Sequence of chain 1.D:
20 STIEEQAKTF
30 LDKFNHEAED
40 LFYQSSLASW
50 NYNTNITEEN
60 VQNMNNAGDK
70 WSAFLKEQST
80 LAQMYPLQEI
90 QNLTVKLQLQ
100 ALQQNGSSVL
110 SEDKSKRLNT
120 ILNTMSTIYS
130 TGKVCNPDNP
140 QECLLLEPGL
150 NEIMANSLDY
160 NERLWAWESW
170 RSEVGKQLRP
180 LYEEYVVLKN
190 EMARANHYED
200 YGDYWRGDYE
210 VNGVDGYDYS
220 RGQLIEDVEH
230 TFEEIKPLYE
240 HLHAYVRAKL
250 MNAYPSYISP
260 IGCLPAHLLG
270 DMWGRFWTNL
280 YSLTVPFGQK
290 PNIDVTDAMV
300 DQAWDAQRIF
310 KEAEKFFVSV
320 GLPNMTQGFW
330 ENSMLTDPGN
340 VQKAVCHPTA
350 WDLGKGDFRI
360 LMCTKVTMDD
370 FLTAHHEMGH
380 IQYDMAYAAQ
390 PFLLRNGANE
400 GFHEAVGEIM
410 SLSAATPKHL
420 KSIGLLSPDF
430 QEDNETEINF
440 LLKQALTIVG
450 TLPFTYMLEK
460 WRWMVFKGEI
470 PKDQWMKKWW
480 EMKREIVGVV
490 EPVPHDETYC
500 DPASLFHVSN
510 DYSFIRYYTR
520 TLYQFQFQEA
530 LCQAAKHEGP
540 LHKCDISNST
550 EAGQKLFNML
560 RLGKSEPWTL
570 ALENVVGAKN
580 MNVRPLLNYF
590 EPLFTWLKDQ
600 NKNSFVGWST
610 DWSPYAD

This small molecule binds to this protein.
Small molecule (SMILES): CC(=O)N[C@H]1[C@H](O[C@H]2[C@H](O)[C@@H](NC(C)=O)CO[C@@H]2CO)O[C@H](CO)[C@@H](O)[C@@H]1O

Binding-site contacts:
Ligand atom C5 contacts residue ASN104 of chain 1.D at 3.6 Å.
Ligand atom C1 contacts residue GLN82 of chain 1.D at 3.8 Å.
Ligand atom C3 contacts residue ASN104 of chain 1.D at 3.8 Å.
Ligand atom O5 contacts residue ASN104 of chain 1.D at 2.3 Å (h-bond).
Ligand atom C7 contacts residue GLN82 of chain 1.D at 4.2 Å.
Ligand atom C8 contacts residue GLN102 of chain 1.D at 3.9 Å.
Ligand atom C7 contacts residue GLN102 of chain 1.D at 4.2 Å.
Ligand atom C2 contacts residue GLN82 of chain 1.D at 3.9 Å.
Ligand atom N2 contacts residue GLN82 of chain 1.D at 3.3 Å (h-bond).
Ligand atom N2 contacts residue ASN104 of chain 1.D at 3.0 Å (h-bond).
Ligand atom C7 contacts residue ASN104 of chain 1.D at 3.3 Å.
Ligand atom C6 contacts residue GLN82 of chain 1.D at 4.2 Å.
Ligand atom C4 contacts residue ASN104 of chain 1.D at 4.1 Å.
Ligand atom C3 contacts residue GLN82 of chain 1.D at 4.2 Å.
Ligand atom O6 contacts residue ASN104 of chain 1.D at 3.9 Å.
Ligand atom C2 contacts residue ASN104 of chain 1.D at 2.4 Å.
Ligand atom C1 contacts residue ASN104 of chain 1.D at 1.4 Å.
Ligand atom C8 contacts residue GLN82 of chain 1.D at 4.3 Å.
Ligand atom O7 contacts residue ASN104 of chain 1.D at 3.1 Å (h-bond).
Ligand atom N2 contacts residue GLN102 of chain 1.D at 4.4 Å.